A protein and the small-molecule ligand that binds it are described below.
Small molecule (SMILES): CC(=O)N[C@@H]1[C@@H](O)[C@H](O)[C@@H](CO)O[C@H]1O

Sequence of chain 1.A:
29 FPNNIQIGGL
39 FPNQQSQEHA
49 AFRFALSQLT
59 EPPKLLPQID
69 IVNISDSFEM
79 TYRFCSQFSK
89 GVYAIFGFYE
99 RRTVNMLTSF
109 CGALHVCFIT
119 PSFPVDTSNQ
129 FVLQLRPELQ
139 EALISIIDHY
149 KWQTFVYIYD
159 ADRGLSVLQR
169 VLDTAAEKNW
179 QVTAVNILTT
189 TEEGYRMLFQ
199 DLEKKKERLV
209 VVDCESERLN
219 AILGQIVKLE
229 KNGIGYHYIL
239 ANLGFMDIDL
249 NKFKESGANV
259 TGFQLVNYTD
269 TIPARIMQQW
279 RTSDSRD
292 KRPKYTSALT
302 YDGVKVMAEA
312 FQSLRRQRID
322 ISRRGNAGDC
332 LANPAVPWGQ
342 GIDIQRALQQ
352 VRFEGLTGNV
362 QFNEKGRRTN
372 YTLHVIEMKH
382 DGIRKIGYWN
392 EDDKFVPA

Binding-site contacts:
Ligand atom C2 contacts residue ASN265 of chain 1.A at 2.4 Å.
Ligand atom C2 contacts residue THR267 of chain 1.A at 3.9 Å.
Ligand atom C1 contacts residue THR267 of chain 1.A at 2.8 Å.
Ligand atom O5 contacts residue ASP268 of chain 1.A at 4.2 Å.
Ligand atom N2 contacts residue LYS386 of chain 1.A at 4.5 Å.
Ligand atom O7 contacts residue HIS375 of chain 1.A at 3.1 Å (h-bond).
Ligand atom C3 contacts residue ASN265 of chain 1.A at 3.8 Å.
Ligand atom C4 contacts residue THR267 of chain 1.A at 4.1 Å.
Ligand atom C3 contacts residue THR267 of chain 1.A at 4.0 Å.
Ligand atom C7 contacts residue LYS386 of chain 1.A at 3.6 Å.
Ligand atom O3 contacts residue LYS386 of chain 1.A at 4.1 Å.
Ligand atom C1 contacts residue ASP268 of chain 1.A at 4.4 Å.
Ligand atom N2 contacts residue ASN265 of chain 1.A at 2.9 Å (h-bond).
Ligand atom C1 contacts residue ASN265 of chain 1.A at 1.4 Å.
Ligand atom O6 contacts residue ASP268 of chain 1.A at 3.4 Å (salt-bridge).
Ligand atom C5 contacts residue THR267 of chain 1.A at 3.1 Å.
Ligand atom C7 contacts residue HIS375 of chain 1.A at 3.6 Å.
Ligand atom N2 contacts residue THR267 of chain 1.A at 4.4 Å.
Ligand atom O7 contacts residue LYS386 of chain 1.A at 3.0 Å.
Ligand atom O6 contacts residue THR267 of chain 1.A at 4.2 Å.
Ligand atom C8 contacts residue LYS386 of chain 1.A at 4.1 Å.
Ligand atom C6 contacts residue THR267 of chain 1.A at 4.1 Å.
Ligand atom O7 contacts residue ASN265 of chain 1.A at 3.7 Å.
Ligand atom C8 contacts residue ILE377 of chain 1.A at 4.2 Å (hydrophobic).
Ligand atom C4 contacts residue ASN265 of chain 1.A at 4.2 Å.
Ligand atom O5 contacts residue THR267 of chain 1.A at 3.1 Å (h-bond).
Ligand atom C5 contacts residue ASN265 of chain 1.A at 3.7 Å.
Ligand atom O5 contacts residue ASN265 of chain 1.A at 2.4 Å (h-bond).
Ligand atom C7 contacts residue ASN265 of chain 1.A at 3.5 Å.
Ligand atom C8 contacts residue HIS375 of chain 1.A at 3.7 Å.